Sequence of chain 1.A:
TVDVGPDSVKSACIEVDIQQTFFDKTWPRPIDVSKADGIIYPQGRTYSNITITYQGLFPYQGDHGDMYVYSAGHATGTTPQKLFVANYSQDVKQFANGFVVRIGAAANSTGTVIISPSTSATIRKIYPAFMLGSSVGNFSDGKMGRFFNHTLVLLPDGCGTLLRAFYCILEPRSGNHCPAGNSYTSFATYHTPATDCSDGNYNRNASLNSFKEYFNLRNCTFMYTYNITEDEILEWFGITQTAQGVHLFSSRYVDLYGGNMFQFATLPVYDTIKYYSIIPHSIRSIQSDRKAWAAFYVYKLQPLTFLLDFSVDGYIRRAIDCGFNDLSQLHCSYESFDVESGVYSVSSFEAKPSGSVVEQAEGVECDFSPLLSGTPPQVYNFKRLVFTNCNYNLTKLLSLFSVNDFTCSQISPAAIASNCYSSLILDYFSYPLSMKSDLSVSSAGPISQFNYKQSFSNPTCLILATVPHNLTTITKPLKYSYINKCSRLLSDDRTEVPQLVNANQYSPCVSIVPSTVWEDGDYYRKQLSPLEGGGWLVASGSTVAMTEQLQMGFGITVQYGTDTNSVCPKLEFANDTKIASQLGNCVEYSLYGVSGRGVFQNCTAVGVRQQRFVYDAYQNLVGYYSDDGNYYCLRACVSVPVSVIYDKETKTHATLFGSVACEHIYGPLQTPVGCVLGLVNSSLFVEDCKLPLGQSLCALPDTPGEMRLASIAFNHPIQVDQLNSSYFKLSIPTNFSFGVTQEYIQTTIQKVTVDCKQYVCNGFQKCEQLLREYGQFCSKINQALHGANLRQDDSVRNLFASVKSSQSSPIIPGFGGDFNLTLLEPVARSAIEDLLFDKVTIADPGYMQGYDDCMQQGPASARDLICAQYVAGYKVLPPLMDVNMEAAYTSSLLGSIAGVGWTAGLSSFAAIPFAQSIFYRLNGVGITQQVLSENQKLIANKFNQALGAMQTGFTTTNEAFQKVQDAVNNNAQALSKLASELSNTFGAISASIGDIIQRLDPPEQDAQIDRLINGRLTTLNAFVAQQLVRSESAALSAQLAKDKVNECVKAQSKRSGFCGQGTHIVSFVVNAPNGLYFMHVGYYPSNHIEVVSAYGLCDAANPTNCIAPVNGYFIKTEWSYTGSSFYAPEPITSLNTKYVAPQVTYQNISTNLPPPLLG

Binding-site contacts:
Ligand atom C5 contacts residue ASN236 of chain 1.A at 3.7 Å.
Ligand atom O5 contacts residue ARG195 of chain 1.A at 3.9 Å.
Ligand atom O6 contacts residue MET254 of chain 1.A at 3.9 Å.
Ligand atom C8 contacts residue ASN236 of chain 1.A at 4.5 Å.
Ligand atom C2 contacts residue ASP34 of chain 1.A at 3.6 Å.
Ligand atom O6 contacts residue ARG195 of chain 1.A at 3.3 Å (salt-bridge).
Ligand atom C6 contacts residue ARG195 of chain 1.A at 4.2 Å.
Ligand atom C8 contacts residue MET254 of chain 1.A at 3.6 Å (hydrophobic).
Ligand atom C7 contacts residue ASN236 of chain 1.A at 3.4 Å.
Ligand atom O3 contacts residue ASP34 of chain 1.A at 3.8 Å.
Ligand atom C8 contacts residue VAL33 of chain 1.A at 4.2 Å (hydrophobic).
Ligand atom C7 contacts residue ASP34 of chain 1.A at 3.9 Å.
Ligand atom C3 contacts residue ASN236 of chain 1.A at 3.8 Å.
Ligand atom N2 contacts residue ASN236 of chain 1.A at 2.9 Å (h-bond).
Ligand atom C4 contacts residue VAL35 of chain 1.A at 4.3 Å (hydrophobic).
Ligand atom O4 contacts residue ASP34 of chain 1.A at 3.7 Å.
Ligand atom O3 contacts residue GLY36 of chain 1.A at 3.8 Å.
Ligand atom O7 contacts residue ASN240 of chain 1.A at 3.9 Å.
Ligand atom O5 contacts residue ASN236 of chain 1.A at 2.4 Å (h-bond).
Ligand atom C2 contacts residue ASP34 of chain 1.A at 4.4 Å.
Ligand atom O7 contacts residue PRO37 of chain 1.A at 3.8 Å.
Ligand atom C1 contacts residue ASP34 of chain 1.A at 4.0 Å.
Ligand atom O7 contacts residue LYS243 of chain 1.A at 4.4 Å.
Ligand atom O3 contacts residue PRO37 of chain 1.A at 4.4 Å.
Ligand atom C2 contacts residue ASN236 of chain 1.A at 2.5 Å.
Ligand atom C3 contacts residue ASP34 of chain 1.A at 3.4 Å.
Ligand atom O6 contacts residue ASP34 of chain 1.A at 4.0 Å.
Ligand atom O6 contacts residue THR256 of chain 1.A at 4.1 Å.
Ligand atom C8 contacts residue ASP34 of chain 1.A at 4.0 Å.
Ligand atom C1 contacts residue GLY36 of chain 1.A at 4.2 Å.
Ligand atom C4 contacts residue ASN236 of chain 1.A at 4.3 Å.
Ligand atom C1 contacts residue ASN236 of chain 1.A at 1.5 Å.
Ligand atom C6 contacts residue MET254 of chain 1.A at 3.6 Å (hydrophobic).
Ligand atom C4 contacts residue ASP34 of chain 1.A at 4.3 Å.
Ligand atom C4 contacts residue GLY36 of chain 1.A at 4.4 Å.
Ligand atom O2 contacts residue ASP34 of chain 1.A at 3.8 Å.
Ligand atom O7 contacts residue ASN236 of chain 1.A at 3.5 Å (h-bond).
Ligand atom C5 contacts residue ASP34 of chain 1.A at 3.9 Å.
Ligand atom N2 contacts residue ASP34 of chain 1.A at 2.9 Å (salt-bridge).
Ligand atom O5 contacts residue LEU239 of chain 1.A at 3.8 Å.

A small-molecule ligand and the protein it binds are described below.
Small molecule (SMILES): CC(=O)N[C@H]1[C@H](O[C@H]2[C@H](O)[C@@H](NC(C)=O)CO[C@@H]2CO)O[C@H](CO)[C@@H](O[C@@H]2O[C@H](CO)[C@@H](O)[C@H](O[C@H]3O[C@H](CO)[C@@H](O)[C@H](O)[C@@H]3O)[C@@H]2O)[C@@H]1O